Sequence of chain 42.A:
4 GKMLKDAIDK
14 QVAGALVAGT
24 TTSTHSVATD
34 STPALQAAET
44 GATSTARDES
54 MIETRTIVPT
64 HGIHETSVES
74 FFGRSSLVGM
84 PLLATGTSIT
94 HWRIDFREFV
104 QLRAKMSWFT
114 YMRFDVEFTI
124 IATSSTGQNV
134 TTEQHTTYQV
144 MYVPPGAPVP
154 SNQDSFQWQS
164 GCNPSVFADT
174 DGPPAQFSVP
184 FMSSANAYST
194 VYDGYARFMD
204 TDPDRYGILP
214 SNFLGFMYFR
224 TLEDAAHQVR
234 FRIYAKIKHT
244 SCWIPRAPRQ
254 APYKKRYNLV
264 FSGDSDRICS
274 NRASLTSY

Sequence of chain 2.B:
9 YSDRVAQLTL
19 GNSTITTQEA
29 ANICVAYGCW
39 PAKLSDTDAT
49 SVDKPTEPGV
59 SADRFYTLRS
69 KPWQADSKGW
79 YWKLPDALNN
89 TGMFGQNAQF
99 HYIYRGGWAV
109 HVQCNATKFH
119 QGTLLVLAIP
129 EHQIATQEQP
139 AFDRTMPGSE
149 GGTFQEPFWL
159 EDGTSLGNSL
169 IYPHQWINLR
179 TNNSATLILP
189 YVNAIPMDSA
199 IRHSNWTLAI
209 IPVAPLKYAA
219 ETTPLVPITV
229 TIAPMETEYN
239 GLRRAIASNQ

A protein and the small-molecule ligand that binds it are described below.
Small molecule (SMILES): Nc1ncnc2c1ncn2[C@@H]1O[C@H](COP(=O)=O)[C@@H](O[P](=O)(O)OC[C@H]2O[C@@H](n3ccc(=O)[nH]c3=O)[C@H](O)[C@@H]2O)[C@H]1O

Binding-site contacts:
Ligand atom O2' contacts residue HIS28 of chain 42.A at 3.2 Å (h-bond).
Ligand atom C1' contacts residue TRP38 of chain 2.B at 4.0 Å (hydrophobic).
Ligand atom C5 contacts residue TRP38 of chain 2.B at 3.7 Å (hydrophobic).
Ligand atom C2 contacts residue TRP38 of chain 2.B at 3.1 Å (hydrophobic).
Ligand atom C4 contacts residue TRP38 of chain 2.B at 3.5 Å (hydrophobic).
Ligand atom O2' contacts residue TRP38 of chain 2.B at 4.2 Å.
Ligand atom N1 contacts residue TRP38 of chain 2.B at 3.3 Å.
Ligand atom N3 contacts residue TRP38 of chain 2.B at 3.2 Å.
Ligand atom N6 contacts residue VAL30 of chain 42.A at 4.3 Å.
Ligand atom C8 contacts residue TRP38 of chain 2.B at 4.3 Å (hydrophobic).
Ligand atom N7 contacts residue TRP38 of chain 2.B at 4.2 Å.
Ligand atom C6 contacts residue TRP38 of chain 2.B at 3.6 Å (hydrophobic).
Ligand atom N6 contacts residue TRP38 of chain 2.B at 4.0 Å.
Ligand atom N9 contacts residue TRP38 of chain 2.B at 3.7 Å.